A small-molecule ligand and the protein it binds are described below.
Small molecule (SMILES): O=[S@](O)c1ccccc1-c1ccccc1

Sequence of chain 1.A:
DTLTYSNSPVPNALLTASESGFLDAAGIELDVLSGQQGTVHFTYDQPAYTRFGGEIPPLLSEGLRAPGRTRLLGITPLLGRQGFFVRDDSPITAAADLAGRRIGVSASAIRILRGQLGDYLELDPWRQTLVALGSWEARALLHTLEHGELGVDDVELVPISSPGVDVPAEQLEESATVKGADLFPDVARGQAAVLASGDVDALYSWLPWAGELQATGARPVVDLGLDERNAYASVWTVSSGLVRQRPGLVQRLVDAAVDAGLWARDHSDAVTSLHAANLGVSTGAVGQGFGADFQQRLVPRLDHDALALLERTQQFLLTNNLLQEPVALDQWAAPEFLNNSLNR

Binding-site contacts:
Ligand atom SX1 contacts residue SER27 of chain 1.A at 3.5 Å (h-bond).
Ligand atom CX3 contacts residue TRP155 of chain 1.A at 3.7 Å (hydrophobic).
Ligand atom CX6 contacts residue TRP155 of chain 1.A at 3.8 Å (hydrophobic).
Ligand atom CXB contacts residue HIS60 of chain 1.A at 3.5 Å.
Ligand atom CXC contacts residue HIS60 of chain 1.A at 3.5 Å.
Ligand atom CX6 contacts residue LEU226 of chain 1.A at 3.7 Å (hydrophobic).
Ligand atom CX5 contacts residue PRO28 of chain 1.A at 3.9 Å (hydrophobic).
Ligand atom CX2 contacts residue TRP155 of chain 1.A at 3.9 Å (hydrophobic).
Ligand atom CXB contacts residue PHE203 of chain 1.A at 3.7 Å (hydrophobic).
Ligand atom CXB contacts residue LEU202 of chain 1.A at 3.9 Å (hydrophobic).
Ligand atom CX6 contacts residue TRP228 of chain 1.A at 3.9 Å (hydrophobic).
Ligand atom OX2 contacts residue PRO76 of chain 1.A at 3.5 Å.
Ligand atom CX6 contacts residue PRO28 of chain 1.A at 3.5 Å (hydrophobic).
Ligand atom CX5 contacts residue LEU226 of chain 1.A at 4.0 Å (hydrophobic).
Ligand atom CX5 contacts residue TRP225 of chain 1.A at 4.0 Å (hydrophobic).
Ligand atom CX1 contacts residue TRP155 of chain 1.A at 4.0 Å (hydrophobic).
Ligand atom OX1 contacts residue HIS60 of chain 1.A at 2.6 Å (h-bond).
Ligand atom CX8 contacts residue GLY183 of chain 1.A at 3.3 Å.
Ligand atom CX9 contacts residue PHE203 of chain 1.A at 3.8 Å (hydrophobic).
Ligand atom CX4 contacts residue TRP155 of chain 1.A at 3.5 Å (hydrophobic).
Ligand atom SX1 contacts residue ARG70 of chain 1.A at 3.5 Å (salt-bridge).
Ligand atom CX9 contacts residue GLY183 of chain 1.A at 3.5 Å.
Ligand atom CX4 contacts residue SER27 of chain 1.A at 3.9 Å.
Ligand atom OX1 contacts residue ARG70 of chain 1.A at 2.7 Å (salt-bridge).
Ligand atom CXA contacts residue LEU202 of chain 1.A at 3.9 Å (hydrophobic).
Ligand atom OX1 contacts residue SER27 of chain 1.A at 2.6 Å (h-bond).
Ligand atom CX5 contacts residue TRP155 of chain 1.A at 3.6 Å (hydrophobic).
Ligand atom OX2 contacts residue SER27 of chain 1.A at 3.6 Å.
Ligand atom CX1 contacts residue PRO28 of chain 1.A at 3.6 Å (hydrophobic).
Ligand atom CX3 contacts residue SER27 of chain 1.A at 3.8 Å.
Ligand atom CX9 contacts residue PHE61 of chain 1.A at 3.5 Å (hydrophobic).
Ligand atom CX2 contacts residue PRO28 of chain 1.A at 4.0 Å (hydrophobic).
Ligand atom OX2 contacts residue ARG70 of chain 1.A at 3.1 Å (salt-bridge).
Ligand atom CX8 contacts residue PHE203 of chain 1.A at 3.8 Å (hydrophobic).
Ligand atom CXA contacts residue PHE203 of chain 1.A at 3.8 Å (hydrophobic).
Ligand atom CXA contacts residue PHE61 of chain 1.A at 3.8 Å (hydrophobic).
Ligand atom CX8 contacts residue LEU152 of chain 1.A at 3.7 Å (hydrophobic).
Ligand atom OX2 contacts residue GLY73 of chain 1.A at 3.1 Å.
Ligand atom CX7 contacts residue PHE203 of chain 1.A at 3.7 Å (hydrophobic).
Ligand atom CXC contacts residue PHE203 of chain 1.A at 3.7 Å (hydrophobic).